Binding-site contacts:
Ligand atom N10 contacts residue PHE114 of chain 1.A at 3.6 Å.
Ligand atom P12 contacts residue ALA113 of chain 1.A at 3.3 Å.
Ligand atom O19 contacts residue GLU143 of chain 1.A at 2.6 Å (salt-bridge).
Ligand atom N13 contacts residue ALA113 of chain 1.A at 2.8 Å (h-bond).
Ligand atom O20 contacts residue TYR157 of chain 1.A at 3.4 Å (h-bond).
Ligand atom O20 contacts residue GLU166 of chain 1.A at 2.9 Å (salt-bridge).
Ligand atom O25 contacts residue HIS231 of chain 1.A at 3.1 Å.
Ligand atom C26 contacts residue ASN112 of chain 1.A at 3.6 Å.
Ligand atom O34 contacts residue HIS231 of chain 1.A at 3.2 Å (h-bond).
Ligand atom C5 contacts residue GOL1 of chain 1.G at 3.3 Å.
Ligand atom O20 contacts residue HIS231 of chain 1.A at 2.8 Å (h-bond).
Ligand atom C21 contacts residue GLU143 of chain 1.A at 3.3 Å.
Ligand atom O8 contacts residue TYR157 of chain 1.A at 3.7 Å.
Ligand atom O35 contacts residue HIS231 of chain 1.A at 3.5 Å.
Ligand atom O19 contacts residue ZN1 of chain 1.B at 3.1 Å.
Ligand atom O19 contacts residue HIS146 of chain 1.A at 3.4 Å.
Ligand atom C11 contacts residue ALA113 of chain 1.A at 3.4 Å (hydrophobic).
Ligand atom O20 contacts residue HIS146 of chain 1.A at 3.5 Å (h-bond).
Ligand atom O20 contacts residue HIS142 of chain 1.A at 3.3 Å (h-bond).
Ligand atom C2 contacts residue TRP115 of chain 1.A at 3.5 Å (hydrophobic).
Ligand atom O19 contacts residue GOL1 of chain 1.G at 2.8 Å (h-bond).
Ligand atom C33 contacts residue HIS231 of chain 1.A at 3.4 Å.
Ligand atom O19 contacts residue PHE114 of chain 1.A at 3.7 Å.
Ligand atom C14 contacts residue GLU143 of chain 1.A at 3.6 Å.
Ligand atom C15 contacts residue HIS231 of chain 1.A at 3.6 Å.
Ligand atom N10 contacts residue GOL1 of chain 1.G at 3.0 Å (h-bond).
Ligand atom N13 contacts residue ASN112 of chain 1.A at 3.2 Å (h-bond).
Ligand atom C21 contacts residue ASN112 of chain 1.A at 3.7 Å.
Ligand atom N16 contacts residue ASN112 of chain 1.A at 3.0 Å (h-bond).
Ligand atom O25 contacts residue ARG203 of chain 1.A at 2.8 Å (salt-bridge).
Ligand atom P12 contacts residue ZN1 of chain 1.B at 3.0 Å.
Ligand atom C24 contacts residue VAL139 of chain 1.A at 3.7 Å (hydrophobic).
Ligand atom C1 contacts residue TRP115 of chain 1.A at 3.7 Å (hydrophobic).
Ligand atom O8 contacts residue GOL1 of chain 1.G at 3.2 Å.
Ligand atom N16 contacts residue HIS231 of chain 1.A at 3.7 Å.
Ligand atom C4 contacts residue GOL1 of chain 1.G at 3.6 Å.
Ligand atom O20 contacts residue ZN1 of chain 1.B at 1.9 Å.
Ligand atom O35 contacts residue ASN112 of chain 1.A at 2.9 Å (h-bond).
Ligand atom O19 contacts residue ALA113 of chain 1.A at 3.3 Å (h-bond).
Ligand atom N13 contacts residue GLU143 of chain 1.A at 3.3 Å (salt-bridge).

Sequence of chain 1.A:
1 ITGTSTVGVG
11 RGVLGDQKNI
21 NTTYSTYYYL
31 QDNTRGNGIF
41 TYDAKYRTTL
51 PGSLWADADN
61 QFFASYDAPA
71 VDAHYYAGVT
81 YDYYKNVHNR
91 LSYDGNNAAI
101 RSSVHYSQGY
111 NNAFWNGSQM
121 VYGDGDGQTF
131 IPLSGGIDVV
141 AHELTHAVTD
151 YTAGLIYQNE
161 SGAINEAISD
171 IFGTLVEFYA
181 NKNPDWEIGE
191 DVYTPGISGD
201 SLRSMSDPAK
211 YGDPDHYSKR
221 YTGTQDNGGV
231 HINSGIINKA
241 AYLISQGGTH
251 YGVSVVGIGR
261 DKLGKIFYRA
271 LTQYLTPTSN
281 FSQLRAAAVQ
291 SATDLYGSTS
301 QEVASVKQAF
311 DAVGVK

This small molecule binds to this protein.
Small molecule (SMILES): CC(C)C[C@H](NP(=O)(O)CNC(=O)OCc1ccccc1)C(=O)N[C@@H](CC1CCCCC1)C(=O)O